The protein below binds the small molecule below.
Small molecule (SMILES): CN(C)C[C@@H](O)COc1ccc(Nc2cc(Nc3c(F)cccc3F)ncn2)cc1

Sequence of chain 1.A:
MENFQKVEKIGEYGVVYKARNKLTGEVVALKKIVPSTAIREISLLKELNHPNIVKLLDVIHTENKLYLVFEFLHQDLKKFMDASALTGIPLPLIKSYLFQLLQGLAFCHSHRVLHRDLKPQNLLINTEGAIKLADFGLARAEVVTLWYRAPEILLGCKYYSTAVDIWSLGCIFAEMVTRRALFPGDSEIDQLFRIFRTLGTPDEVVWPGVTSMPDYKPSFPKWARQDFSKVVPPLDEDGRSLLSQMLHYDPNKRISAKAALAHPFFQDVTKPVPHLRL

Binding-site contacts:
Ligand atom C9 contacts residue FAP1 of chain 1.B at 0.6 Å.
Ligand atom C13 contacts residue FAP1 of chain 1.B at 1.6 Å.
Ligand atom N6 contacts residue LEU84 of chain 1.A at 3.2 Å (h-bond).
Ligand atom C18 contacts residue FAP1 of chain 1.B at 0.0 Å.
Ligand atom N16 contacts residue LEU84 of chain 1.A at 2.6 Å (h-bond).
Ligand atom C11 contacts residue FAP1 of chain 1.B at 1.1 Å.
Ligand atom N16 contacts residue FAP1 of chain 1.B at 0.0 Å (h-bond).
Ligand atom C22 contacts residue FAP1 of chain 1.B at 0.0 Å.
Ligand atom O30 contacts residue LYS90 of chain 1.A at 1.8 Å.
Ligand atom O30 contacts residue FAP1 of chain 1.B at 0.7 Å (h-bond).
Ligand atom C1 contacts residue FAP1 of chain 1.B at 0.0 Å.
Ligand atom C25 contacts residue FAP1 of chain 1.B at 0.2 Å.
Ligand atom C4 contacts residue FAP1 of chain 1.B at 0.0 Å.
Ligand atom O23 contacts residue FAP1 of chain 1.B at 0.0 Å (h-bond).
Ligand atom C10 contacts residue FAP1 of chain 1.B at 1.0 Å.
Ligand atom C8 contacts residue FAP1 of chain 1.B at 0.7 Å.
Ligand atom C19 contacts residue FAP1 of chain 1.B at 0.0 Å.
Ligand atom F14 contacts residue FAP1 of chain 1.B at 1.4 Å.
Ligand atom N7 contacts residue FAP1 of chain 1.B at 0.0 Å (h-bond).
Ligand atom N27 contacts residue FAP1 of chain 1.B at 1.8 Å.
Ligand atom C12 contacts residue FAP1 of chain 1.B at 1.9 Å.
Ligand atom F15 contacts residue FAP1 of chain 1.B at 2.3 Å.
Ligand atom C1 contacts residue GLU82 of chain 1.A at 2.9 Å.
Ligand atom F14 contacts residue ASP146 of chain 1.A at 1.9 Å.
Ligand atom C21 contacts residue FAP1 of chain 1.B at 0.0 Å.
Ligand atom C17 contacts residue FAP1 of chain 1.B at 0.0 Å.
Ligand atom C5 contacts residue FAP1 of chain 1.B at 0.0 Å.
Ligand atom C3 contacts residue FAP1 of chain 1.B at 0.0 Å.
Ligand atom C25 contacts residue LYS90 of chain 1.A at 3.2 Å.
Ligand atom C9 contacts residue ASP146 of chain 1.A at 2.7 Å.
Ligand atom N2 contacts residue FAP1 of chain 1.B at 0.0 Å (h-bond).
Ligand atom C28 contacts residue FAP1 of chain 1.B at 0.5 Å.
Ligand atom C20 contacts residue FAP1 of chain 1.B at 0.0 Å.
Ligand atom C22 contacts residue LEU84 of chain 1.A at 3.2 Å (hydrophobic).
Ligand atom C26 contacts residue FAP1 of chain 1.B at 1.4 Å.
Ligand atom N6 contacts residue FAP1 of chain 1.B at 0.0 Å (h-bond).
Ligand atom C29 contacts residue FAP1 of chain 1.B at 2.8 Å.
Ligand atom C17 contacts residue LEU84 of chain 1.A at 3.1 Å (hydrophobic).
Ligand atom C24 contacts residue FAP1 of chain 1.B at 0.0 Å.
Ligand atom C10 contacts residue ASP146 of chain 1.A at 2.9 Å.